The small molecule below binds the protein below.
Small molecule (SMILES): CC(=O)N[C@@H]1[C@@H](O)[C@H](O)[C@@H](CO)O[C@H]1O

Binding-site contacts:
Ligand atom C7 contacts residue ASN1071 of chain 1.C at 3.3 Å.
Ligand atom C8 contacts residue ALA710 of chain 1.C at 4.5 Å (hydrophobic).
Ligand atom N2 contacts residue ASN1071 of chain 1.C at 2.8 Å (h-bond).
Ligand atom O7 contacts residue ASN1071 of chain 1.C at 3.8 Å.
Ligand atom O5 contacts residue ASN1071 of chain 1.C at 2.3 Å (h-bond).
Ligand atom C8 contacts residue GLU1069 of chain 1.C at 3.5 Å.
Ligand atom C1 contacts residue ASN1071 of chain 1.C at 1.4 Å.
Ligand atom C4 contacts residue ASN1071 of chain 1.C at 4.2 Å.
Ligand atom C8 contacts residue ASN1071 of chain 1.C at 3.6 Å.
Ligand atom O4 contacts residue ALA703 of chain 1.C at 3.9 Å.
Ligand atom C4 contacts residue ALA703 of chain 1.C at 4.2 Å (hydrophobic).
Ligand atom C2 contacts residue ASN1071 of chain 1.C at 2.5 Å.
Ligand atom C3 contacts residue ASN1071 of chain 1.C at 3.8 Å.
Ligand atom C8 contacts residue LYS1070 of chain 1.C at 4.0 Å.
Ligand atom N2 contacts residue GLN892 of chain 1.B at 4.2 Å.
Ligand atom C5 contacts residue ASN1071 of chain 1.C at 3.6 Å.
Ligand atom C6 contacts residue ALA703 of chain 1.C at 4.4 Å (hydrophobic).
Ligand atom C1 contacts residue GLN892 of chain 1.B at 4.0 Å.
Ligand atom C3 contacts residue ALA703 of chain 1.C at 4.3 Å (hydrophobic).
Ligand atom C5 contacts residue ALA703 of chain 1.C at 3.7 Å (hydrophobic).

Sequence of chain 1.C:
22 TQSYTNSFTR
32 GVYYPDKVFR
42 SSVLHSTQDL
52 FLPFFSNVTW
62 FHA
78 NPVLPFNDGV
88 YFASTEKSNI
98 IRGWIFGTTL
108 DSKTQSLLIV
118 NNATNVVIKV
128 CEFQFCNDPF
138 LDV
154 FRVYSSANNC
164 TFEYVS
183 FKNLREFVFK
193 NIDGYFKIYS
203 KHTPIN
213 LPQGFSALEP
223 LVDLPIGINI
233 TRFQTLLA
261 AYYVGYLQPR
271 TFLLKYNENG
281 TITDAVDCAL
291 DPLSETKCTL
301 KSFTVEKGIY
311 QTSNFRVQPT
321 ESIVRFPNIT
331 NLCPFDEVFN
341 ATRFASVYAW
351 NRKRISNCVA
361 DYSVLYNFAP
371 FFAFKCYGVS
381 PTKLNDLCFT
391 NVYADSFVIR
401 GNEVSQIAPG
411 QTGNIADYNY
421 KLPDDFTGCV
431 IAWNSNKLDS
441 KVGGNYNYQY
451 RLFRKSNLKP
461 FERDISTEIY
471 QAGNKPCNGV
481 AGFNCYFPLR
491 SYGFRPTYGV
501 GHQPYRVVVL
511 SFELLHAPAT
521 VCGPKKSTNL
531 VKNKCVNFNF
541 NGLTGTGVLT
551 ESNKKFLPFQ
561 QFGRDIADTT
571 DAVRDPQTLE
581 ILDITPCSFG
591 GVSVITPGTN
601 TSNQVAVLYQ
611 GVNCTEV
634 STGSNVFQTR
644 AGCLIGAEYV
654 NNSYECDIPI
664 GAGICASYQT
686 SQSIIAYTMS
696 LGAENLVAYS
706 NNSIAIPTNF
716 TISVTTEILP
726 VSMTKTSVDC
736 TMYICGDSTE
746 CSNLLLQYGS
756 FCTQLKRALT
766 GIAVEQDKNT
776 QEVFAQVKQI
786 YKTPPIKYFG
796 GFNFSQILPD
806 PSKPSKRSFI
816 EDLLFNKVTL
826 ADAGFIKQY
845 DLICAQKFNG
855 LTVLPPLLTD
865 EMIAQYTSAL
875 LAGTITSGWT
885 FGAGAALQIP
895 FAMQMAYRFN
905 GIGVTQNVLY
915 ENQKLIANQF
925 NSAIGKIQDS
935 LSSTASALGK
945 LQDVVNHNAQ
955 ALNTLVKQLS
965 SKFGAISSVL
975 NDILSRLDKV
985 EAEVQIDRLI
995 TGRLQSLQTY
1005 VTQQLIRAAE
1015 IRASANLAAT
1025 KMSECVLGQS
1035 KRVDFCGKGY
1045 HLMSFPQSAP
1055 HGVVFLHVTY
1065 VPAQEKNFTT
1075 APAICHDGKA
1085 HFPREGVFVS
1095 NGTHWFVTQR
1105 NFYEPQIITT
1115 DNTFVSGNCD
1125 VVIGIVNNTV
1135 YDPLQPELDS

Sequence of chain 1.B:
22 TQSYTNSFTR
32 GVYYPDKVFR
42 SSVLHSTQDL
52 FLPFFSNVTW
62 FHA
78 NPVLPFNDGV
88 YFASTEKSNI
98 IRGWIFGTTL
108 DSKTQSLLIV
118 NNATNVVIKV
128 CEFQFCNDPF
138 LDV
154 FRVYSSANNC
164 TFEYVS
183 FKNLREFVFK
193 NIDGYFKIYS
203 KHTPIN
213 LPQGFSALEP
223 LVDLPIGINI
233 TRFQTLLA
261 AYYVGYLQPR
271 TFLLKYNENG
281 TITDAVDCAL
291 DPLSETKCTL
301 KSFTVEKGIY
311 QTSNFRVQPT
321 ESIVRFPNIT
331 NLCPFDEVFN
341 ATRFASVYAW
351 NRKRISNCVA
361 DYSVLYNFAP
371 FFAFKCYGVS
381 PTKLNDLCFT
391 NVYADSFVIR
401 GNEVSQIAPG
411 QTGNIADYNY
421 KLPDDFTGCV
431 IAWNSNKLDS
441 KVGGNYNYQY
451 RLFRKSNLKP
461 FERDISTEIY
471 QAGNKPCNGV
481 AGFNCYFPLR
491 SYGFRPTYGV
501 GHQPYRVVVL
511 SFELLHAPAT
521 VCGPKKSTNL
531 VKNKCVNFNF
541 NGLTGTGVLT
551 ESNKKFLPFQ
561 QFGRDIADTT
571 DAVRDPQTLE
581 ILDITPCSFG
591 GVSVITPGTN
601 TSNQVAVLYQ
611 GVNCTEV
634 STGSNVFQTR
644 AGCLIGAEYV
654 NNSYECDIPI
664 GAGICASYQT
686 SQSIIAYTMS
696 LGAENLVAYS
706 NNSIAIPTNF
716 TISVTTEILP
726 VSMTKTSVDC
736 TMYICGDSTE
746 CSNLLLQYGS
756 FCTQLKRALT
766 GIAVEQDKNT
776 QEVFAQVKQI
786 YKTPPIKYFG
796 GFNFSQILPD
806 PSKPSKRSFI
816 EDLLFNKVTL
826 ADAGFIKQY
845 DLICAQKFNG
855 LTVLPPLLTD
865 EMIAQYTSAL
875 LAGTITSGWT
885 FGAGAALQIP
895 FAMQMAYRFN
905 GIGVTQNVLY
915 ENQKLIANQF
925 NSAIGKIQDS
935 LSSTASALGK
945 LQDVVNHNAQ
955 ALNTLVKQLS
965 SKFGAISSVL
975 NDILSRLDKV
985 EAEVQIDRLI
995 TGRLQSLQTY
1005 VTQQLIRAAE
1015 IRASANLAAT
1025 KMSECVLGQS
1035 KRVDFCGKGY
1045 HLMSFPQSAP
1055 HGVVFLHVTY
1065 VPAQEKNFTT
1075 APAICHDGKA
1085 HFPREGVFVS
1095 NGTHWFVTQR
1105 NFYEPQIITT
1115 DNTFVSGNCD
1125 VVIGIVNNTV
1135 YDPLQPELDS